Binding-site contacts:
Ligand atom C29 contacts residue ASP106 of chain 1.A at 3.7 Å.
Ligand atom C28 contacts residue LEU24 of chain 1.A at 3.7 Å (hydrophobic).
Ligand atom O31 contacts residue ASP106 of chain 1.A at 2.7 Å (salt-bridge).
Ligand atom F17 contacts residue GLY174 of chain 1.A at 3.5 Å.
Ligand atom C4 contacts residue MET102 of chain 1.A at 3.1 Å (hydrophobic).
Ligand atom C30 contacts residue ASP106 of chain 1.A at 3.6 Å.
Ligand atom C14 contacts residue ARG156 of chain 1.A at 3.6 Å.
Ligand atom C1 contacts residue LEU159 of chain 1.A at 3.9 Å (hydrophobic).
Ligand atom N3 contacts residue GLU100 of chain 1.A at 3.9 Å.
Ligand atom F17 contacts residue ASP175 of chain 1.A at 3.1 Å.
Ligand atom N3 contacts residue MET102 of chain 1.A at 3.0 Å (h-bond).
Ligand atom C23 contacts residue GLY105 of chain 1.A at 3.7 Å.
Ligand atom F17 contacts residue LEU159 of chain 1.A at 3.8 Å.
Ligand atom S27 contacts residue GLY105 of chain 1.A at 3.9 Å.
Ligand atom N19 contacts residue VAL32 of chain 1.A at 3.8 Å.
Ligand atom O33 contacts residue ASP106 of chain 1.A at 2.8 Å (salt-bridge).
Ligand atom C6 contacts residue LEU159 of chain 1.A at 3.8 Å (hydrophobic).
Ligand atom F17 contacts residue ASN157 of chain 1.A at 3.6 Å.
Ligand atom C2 contacts residue LEU159 of chain 1.A at 3.7 Å (hydrophobic).
Ligand atom C2 contacts residue GLU100 of chain 1.A at 3.8 Å.
Ligand atom C5 contacts residue LEU159 of chain 1.A at 3.7 Å (hydrophobic).
Ligand atom C5 contacts residue LEU24 of chain 1.A at 3.7 Å (hydrophobic).
Ligand atom S27 contacts residue ASP106 of chain 1.A at 3.8 Å.
Ligand atom N25 contacts residue GLY105 of chain 1.A at 3.5 Å.
Ligand atom O33 contacts residue THR109 of chain 1.A at 3.6 Å.
Ligand atom C28 contacts residue MET102 of chain 1.A at 3.8 Å (hydrophobic).
Ligand atom C26 contacts residue GLY105 of chain 1.A at 3.6 Å.
Ligand atom N8 contacts residue LEU83 of chain 1.A at 3.8 Å.
Ligand atom C16 contacts residue LEU159 of chain 1.A at 3.8 Å (hydrophobic).
Ligand atom C20 contacts residue VAL32 of chain 1.A at 3.7 Å (hydrophobic).
Ligand atom C2 contacts residue ALA51 of chain 1.A at 3.6 Å (hydrophobic).
Ligand atom N8 contacts residue LEU159 of chain 1.A at 3.8 Å.
Ligand atom N8 contacts residue GLU100 of chain 1.A at 2.9 Å (salt-bridge).
Ligand atom C24 contacts residue GLY105 of chain 1.A at 3.5 Å.
Ligand atom N8 contacts residue ALA51 of chain 1.A at 3.5 Å.
Ligand atom C4 contacts residue LEU101 of chain 1.A at 3.8 Å (hydrophobic).
Ligand atom C24 contacts residue LEU24 of chain 1.A at 3.8 Å (hydrophobic).
Ligand atom O33 contacts residue GLY105 of chain 1.A at 3.4 Å.
Ligand atom C23 contacts residue LEU24 of chain 1.A at 3.8 Å (hydrophobic).
Ligand atom N3 contacts residue LEU101 of chain 1.A at 3.7 Å.

Sequence of chain 1.A:
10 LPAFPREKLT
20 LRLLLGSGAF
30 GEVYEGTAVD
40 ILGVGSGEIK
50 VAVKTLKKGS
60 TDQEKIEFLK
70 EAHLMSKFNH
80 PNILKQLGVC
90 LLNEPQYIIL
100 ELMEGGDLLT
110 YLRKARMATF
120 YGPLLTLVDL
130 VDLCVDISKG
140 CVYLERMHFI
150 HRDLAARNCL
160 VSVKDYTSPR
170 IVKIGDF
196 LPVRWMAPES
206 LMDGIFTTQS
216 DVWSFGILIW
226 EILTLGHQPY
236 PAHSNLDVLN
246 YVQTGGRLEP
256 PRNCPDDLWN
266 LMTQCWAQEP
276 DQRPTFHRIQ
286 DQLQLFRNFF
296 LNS

The protein below binds the small molecule below.
Small molecule (SMILES): Cc1nc([C@](C)(O)CO)sc1-c1cnc(N)c(O[C@H](C)c2cc(F)ccc2N2NC=CN2)c1